This small molecule binds to this protein.
Small molecule (SMILES): O=C(O)[C@H]1O[C@H]1C(=O)O

Sequence of chain 1.D:
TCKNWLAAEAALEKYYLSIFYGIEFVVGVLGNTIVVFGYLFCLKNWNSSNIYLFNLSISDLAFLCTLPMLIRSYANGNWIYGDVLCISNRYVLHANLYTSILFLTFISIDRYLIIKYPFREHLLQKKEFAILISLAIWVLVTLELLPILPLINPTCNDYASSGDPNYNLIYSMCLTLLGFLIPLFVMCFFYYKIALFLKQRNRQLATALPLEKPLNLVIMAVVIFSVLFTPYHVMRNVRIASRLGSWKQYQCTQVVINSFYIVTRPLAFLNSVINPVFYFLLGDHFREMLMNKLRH

Binding-site contacts:
Ligand atom C02 contacts residue ARG444 of chain 1.D at 4.5 Å.
Ligand atom C05 contacts residue LEU265 of chain 1.D at 3.6 Å (hydrophobic).
Ligand atom O09 contacts residue LEU265 of chain 1.D at 3.3 Å.
Ligand atom C06 contacts residue ARG444 of chain 1.D at 3.1 Å.
Ligand atom C06 contacts residue TYR193 of chain 1.D at 3.7 Å (hydrophobic).
Ligand atom O03 contacts residue ARG262 of chain 1.D at 3.1 Å (salt-bridge).
Ligand atom C02 contacts residue ASP337 of chain 1.D at 3.6 Å.
Ligand atom O03 contacts residue TYR338 of chain 1.D at 2.5 Å (h-bond).
Ligand atom O03 contacts residue ASP337 of chain 1.D at 3.2 Å.
Ligand atom C02 contacts residue ARG262 of chain 1.D at 3.7 Å.
Ligand atom O08 contacts residue LEU189 of chain 1.D at 4.4 Å.
Ligand atom C06 contacts residue ARG262 of chain 1.D at 4.3 Å.
Ligand atom O08 contacts residue TYR246 of chain 1.D at 4.2 Å.
Ligand atom O01 contacts residue ARG444 of chain 1.D at 3.6 Å.
Ligand atom O07 contacts residue LEU242 of chain 1.D at 4.2 Å.
Ligand atom C05 contacts residue ARG444 of chain 1.D at 4.0 Å.
Ligand atom C04 contacts residue LEU265 of chain 1.D at 3.8 Å (hydrophobic).
Ligand atom O07 contacts residue ARG262 of chain 1.D at 3.8 Å.
Ligand atom C05 contacts residue TYR193 of chain 1.D at 4.1 Å (hydrophobic).
Ligand atom C04 contacts residue ARG262 of chain 1.D at 3.6 Å.
Ligand atom O08 contacts residue LEU242 of chain 1.D at 3.7 Å.
Ligand atom C06 contacts residue LEU242 of chain 1.D at 3.7 Å (hydrophobic).
Ligand atom O01 contacts residue ASP337 of chain 1.D at 3.4 Å.
Ligand atom C02 contacts residue HIS266 of chain 1.D at 4.4 Å.
Ligand atom O07 contacts residue TYR246 of chain 1.D at 3.5 Å (h-bond).
Ligand atom C06 contacts residue TYR246 of chain 1.D at 4.2 Å (hydrophobic).
Ligand atom O09 contacts residue LEU242 of chain 1.D at 4.1 Å.
Ligand atom C05 contacts residue ARG262 of chain 1.D at 3.9 Å.
Ligand atom C02 contacts residue TYR338 of chain 1.D at 3.5 Å (hydrophobic).
Ligand atom O01 contacts residue TYR338 of chain 1.D at 3.9 Å.
Ligand atom O08 contacts residue ARG444 of chain 1.D at 2.9 Å (salt-bridge).
Ligand atom O09 contacts residue ARG262 of chain 1.D at 2.7 Å (salt-bridge).
Ligand atom O07 contacts residue ARG444 of chain 1.D at 3.1 Å (salt-bridge).
Ligand atom C05 contacts residue LEU242 of chain 1.D at 4.0 Å (hydrophobic).
Ligand atom O08 contacts residue TYR193 of chain 1.D at 2.6 Å (h-bond).
Ligand atom C04 contacts residue ARG444 of chain 1.D at 4.3 Å.
Ligand atom O07 contacts residue ASP337 of chain 1.D at 3.6 Å.
Ligand atom O03 contacts residue HIS266 of chain 1.D at 4.4 Å.
Ligand atom C04 contacts residue HIS266 of chain 1.D at 4.2 Å.
Ligand atom O01 contacts residue TYR440 of chain 1.D at 4.1 Å.